Binding-site contacts:
Ligand atom O7 contacts residue ASN211 of chain 2.A at 3.5 Å (h-bond).
Ligand atom C7 contacts residue ASN211 of chain 2.A at 3.4 Å.
Ligand atom C8 contacts residue ASN211 of chain 2.A at 4.5 Å.
Ligand atom O5 contacts residue ASN211 of chain 2.A at 2.4 Å (h-bond).
Ligand atom C4 contacts residue ASN211 of chain 2.A at 4.2 Å.
Ligand atom C1 contacts residue ASN211 of chain 2.A at 1.4 Å.
Ligand atom N2 contacts residue ASN211 of chain 2.A at 2.9 Å (h-bond).
Ligand atom C5 contacts residue ASN211 of chain 2.A at 3.7 Å.
Ligand atom C3 contacts residue ASN211 of chain 2.A at 3.8 Å.
Ligand atom C2 contacts residue ASN211 of chain 2.A at 2.4 Å.

A protein and the small-molecule ligand that binds it are described below.
Small molecule (SMILES): CC(=O)N[C@@H]1[C@@H](O)[C@H](O)[C@@H](CO)O[C@H]1O

Sequence of chain 2.A:
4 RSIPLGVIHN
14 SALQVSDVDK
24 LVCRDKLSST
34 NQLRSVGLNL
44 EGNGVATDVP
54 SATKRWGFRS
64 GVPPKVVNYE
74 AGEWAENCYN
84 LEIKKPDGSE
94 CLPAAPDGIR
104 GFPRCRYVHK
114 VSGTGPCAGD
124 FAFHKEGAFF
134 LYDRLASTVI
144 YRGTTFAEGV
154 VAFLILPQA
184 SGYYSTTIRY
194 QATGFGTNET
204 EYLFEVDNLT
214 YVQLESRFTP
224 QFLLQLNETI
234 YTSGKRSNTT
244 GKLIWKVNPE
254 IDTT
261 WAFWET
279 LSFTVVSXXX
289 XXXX